Binding-site contacts:
Ligand atom O4 contacts residue ASN154 of chain 20.F at 3.5 Å (h-bond).
Ligand atom C4 contacts residue THR156 of chain 20.F at 4.1 Å.
Ligand atom C5 contacts residue THR156 of chain 20.F at 3.2 Å.
Ligand atom C3 contacts residue ASN154 of chain 20.F at 3.5 Å.
Ligand atom C1 contacts residue ASN154 of chain 20.F at 2.5 Å.
Ligand atom N2 contacts residue ASN154 of chain 20.F at 4.3 Å.
Ligand atom C8 contacts residue HIS148 of chain 20.F at 1.2 Å.
Ligand atom O6 contacts residue THR156 of chain 20.F at 1.2 Å (h-bond).
Ligand atom C6 contacts residue GLY157 of chain 20.F at 4.2 Å.
Ligand atom O6 contacts residue ASP155 of chain 20.F at 4.2 Å.
Ligand atom N2 contacts residue MET151 of chain 20.F at 3.4 Å.
Ligand atom C7 contacts residue MET151 of chain 20.F at 4.0 Å (hydrophobic).
Ligand atom N2 contacts residue HIS148 of chain 20.F at 2.8 Å (h-bond).
Ligand atom N2 contacts residue GLY150 of chain 20.F at 4.1 Å.
Ligand atom C7 contacts residue HIS148 of chain 20.F at 2.3 Å.
Ligand atom O5 contacts residue ARG164 of chain 20.F at 4.3 Å.
Ligand atom C2 contacts residue HIS148 of chain 20.F at 4.2 Å.
Ligand atom C7 contacts residue THR156 of chain 20.F at 3.4 Å.
Ligand atom C4 contacts residue ASN154 of chain 20.F at 3.2 Å.
Ligand atom C1 contacts residue MET151 of chain 20.F at 3.6 Å (hydrophobic).
Ligand atom C2 contacts residue GLY150 of chain 20.F at 4.5 Å.
Ligand atom C8 contacts residue THR156 of chain 20.F at 2.9 Å.
Ligand atom C6 contacts residue ASP155 of chain 20.F at 4.3 Å.
Ligand atom O7 contacts residue THR156 of chain 20.F at 2.4 Å.
Ligand atom C8 contacts residue MET151 of chain 20.F at 4.1 Å (hydrophobic).
Ligand atom O5 contacts residue ASN154 of chain 20.F at 2.4 Å (h-bond).
Ligand atom C5 contacts residue ASN154 of chain 20.F at 2.1 Å.
Ligand atom C1 contacts residue GLY150 of chain 20.F at 3.8 Å.
Ligand atom C6 contacts residue THR156 of chain 20.F at 1.8 Å.
Ligand atom O5 contacts residue THR156 of chain 20.F at 3.8 Å.
Ligand atom N2 contacts residue THR156 of chain 20.F at 4.3 Å.
Ligand atom O6 contacts residue ASN154 of chain 20.F at 2.4 Å (h-bond).
Ligand atom C2 contacts residue ASN154 of chain 20.F at 3.5 Å.
Ligand atom O4 contacts residue THR156 of chain 20.F at 4.2 Å.
Ligand atom O7 contacts residue HIS148 of chain 20.F at 3.3 Å (h-bond).
Ligand atom C6 contacts residue ASN154 of chain 20.F at 3.0 Å.
Ligand atom C2 contacts residue MET151 of chain 20.F at 4.1 Å (hydrophobic).
Ligand atom C8 contacts residue GLY157 of chain 20.F at 4.5 Å.

Sequence of chain 20.F:
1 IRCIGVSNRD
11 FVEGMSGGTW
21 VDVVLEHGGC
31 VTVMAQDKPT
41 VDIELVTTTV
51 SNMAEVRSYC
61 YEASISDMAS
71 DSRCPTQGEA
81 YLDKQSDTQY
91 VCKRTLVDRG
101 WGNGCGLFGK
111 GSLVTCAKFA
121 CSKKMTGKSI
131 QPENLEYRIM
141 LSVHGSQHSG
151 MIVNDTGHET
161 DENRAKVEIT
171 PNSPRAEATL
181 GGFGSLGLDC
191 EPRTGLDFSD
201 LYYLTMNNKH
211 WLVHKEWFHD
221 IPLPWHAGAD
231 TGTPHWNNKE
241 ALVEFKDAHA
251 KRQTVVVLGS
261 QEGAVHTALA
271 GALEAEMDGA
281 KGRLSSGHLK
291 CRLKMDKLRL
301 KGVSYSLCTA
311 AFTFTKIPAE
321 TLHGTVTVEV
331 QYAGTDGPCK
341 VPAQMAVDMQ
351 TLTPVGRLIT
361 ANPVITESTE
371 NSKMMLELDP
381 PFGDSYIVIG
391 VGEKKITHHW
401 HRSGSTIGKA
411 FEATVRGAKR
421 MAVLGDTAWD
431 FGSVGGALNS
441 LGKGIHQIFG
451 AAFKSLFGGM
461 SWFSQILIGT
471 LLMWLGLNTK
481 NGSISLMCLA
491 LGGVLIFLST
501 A

The small molecule below binds the protein below.
Small molecule (SMILES): CC(=O)N[C@H]1[C@H](O[C@H]2[C@H](O)[C@@H](NC(C)=O)CO[C@@H]2CO)O[C@H](CO)[C@@H](O)[C@@H]1O